Sequence of chain 36.C:
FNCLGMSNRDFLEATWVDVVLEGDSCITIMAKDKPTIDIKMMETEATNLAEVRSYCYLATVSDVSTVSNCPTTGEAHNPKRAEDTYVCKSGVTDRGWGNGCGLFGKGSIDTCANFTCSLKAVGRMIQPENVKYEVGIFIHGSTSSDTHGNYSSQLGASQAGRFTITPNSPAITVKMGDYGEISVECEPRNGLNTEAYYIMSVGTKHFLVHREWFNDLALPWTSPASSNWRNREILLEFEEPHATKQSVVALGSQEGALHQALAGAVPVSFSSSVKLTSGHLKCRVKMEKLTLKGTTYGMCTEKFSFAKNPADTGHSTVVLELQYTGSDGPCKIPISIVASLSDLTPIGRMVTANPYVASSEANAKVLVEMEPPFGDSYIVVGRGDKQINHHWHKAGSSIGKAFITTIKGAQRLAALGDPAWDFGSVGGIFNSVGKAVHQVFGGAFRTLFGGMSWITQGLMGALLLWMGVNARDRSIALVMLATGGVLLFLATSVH

A small-molecule ligand and the protein it binds are described below.
Small molecule (SMILES): CC(=O)N[C@@H]1[C@@H](O)[C@H](O)[C@@H](CO)O[C@H]1O

Binding-site contacts:
Ligand atom N2 contacts residue TYR90 of chain 36.C at 4.5 Å.
Ligand atom O5 contacts residue ASN118 of chain 36.C at 2.4 Å (h-bond).
Ligand atom O7 contacts residue TYR90 of chain 36.C at 3.7 Å.
Ligand atom O6 contacts residue THR89 of chain 36.C at 3.5 Å.
Ligand atom C6 contacts residue THR89 of chain 36.C at 4.2 Å.
Ligand atom C1 contacts residue SER66 of chain 36.C at 4.2 Å.
Ligand atom N2 contacts residue ASN118 of chain 36.C at 2.9 Å (h-bond).
Ligand atom C8 contacts residue TYR90 of chain 36.C at 3.9 Å (hydrophobic).
Ligand atom O7 contacts residue ASN118 of chain 36.C at 4.5 Å.
Ligand atom C2 contacts residue ASN118 of chain 36.C at 2.4 Å.
Ligand atom O5 contacts residue THR89 of chain 36.C at 3.8 Å.
Ligand atom C2 contacts residue SER66 of chain 36.C at 4.4 Å.
Ligand atom C6 contacts residue PHE119 of chain 36.C at 4.1 Å (hydrophobic).
Ligand atom C3 contacts residue ASN118 of chain 36.C at 3.8 Å.
Ligand atom O6 contacts residue THR120 of chain 36.C at 3.1 Å (h-bond).
Ligand atom O5 contacts residue THR120 of chain 36.C at 3.4 Å (h-bond).
Ligand atom C8 contacts residue ASN118 of chain 36.C at 3.9 Å.
Ligand atom C1 contacts residue ASN118 of chain 36.C at 1.4 Å.
Ligand atom C4 contacts residue ASN118 of chain 36.C at 4.2 Å.
Ligand atom C5 contacts residue THR89 of chain 36.C at 4.1 Å.
Ligand atom C6 contacts residue THR120 of chain 36.C at 3.4 Å.
Ligand atom C7 contacts residue TYR90 of chain 36.C at 3.8 Å (hydrophobic).
Ligand atom O5 contacts residue PHE119 of chain 36.C at 4.2 Å.
Ligand atom C7 contacts residue ASN118 of chain 36.C at 3.6 Å.
Ligand atom O6 contacts residue PHE119 of chain 36.C at 2.8 Å (h-bond).
Ligand atom C1 contacts residue THR89 of chain 36.C at 3.9 Å.
Ligand atom C5 contacts residue ASN118 of chain 36.C at 3.7 Å.
Ligand atom C5 contacts residue THR120 of chain 36.C at 4.0 Å.
Ligand atom O6 contacts residue ASN118 of chain 36.C at 4.1 Å.